Binding-site contacts:
Ligand atom N2 contacts residue VAL274 of chain 1.B at 3.5 Å (h-bond).
Ligand atom O7 contacts residue LEU394 of chain 1.B at 4.3 Å.
Ligand atom O7 contacts residue VAL274 of chain 1.B at 2.9 Å (h-bond).
Ligand atom O6 contacts residue GLU396 of chain 1.B at 4.0 Å.
Ligand atom O7 contacts residue GLY273 of chain 1.B at 3.2 Å.
Ligand atom C4 contacts residue LYS395 of chain 1.B at 4.1 Å.
Ligand atom O3 contacts residue LYS395 of chain 1.B at 4.2 Å.
Ligand atom C2 contacts residue ASN275 of chain 1.B at 2.6 Å.
Ligand atom O5 contacts residue ASN275 of chain 1.B at 2.5 Å (h-bond).
Ligand atom C7 contacts residue VAL274 of chain 1.B at 3.3 Å (hydrophobic).
Ligand atom N2 contacts residue GLY273 of chain 1.B at 4.4 Å.
Ligand atom C3 contacts residue LYS395 of chain 1.B at 4.3 Å.
Ligand atom C1 contacts residue ASN275 of chain 1.B at 1.4 Å.
Ligand atom C3 contacts residue LEU394 of chain 1.B at 4.2 Å (hydrophobic).
Ligand atom O4 contacts residue LYS395 of chain 1.B at 3.5 Å (salt-bridge).
Ligand atom C7 contacts residue LEU394 of chain 1.B at 4.3 Å (hydrophobic).
Ligand atom N2 contacts residue ASN275 of chain 1.B at 3.0 Å (h-bond).
Ligand atom N2 contacts residue LEU394 of chain 1.B at 3.3 Å (h-bond).
Ligand atom C5 contacts residue ASN275 of chain 1.B at 3.7 Å.
Ligand atom C7 contacts residue GLY273 of chain 1.B at 3.5 Å.
Ligand atom C2 contacts residue LEU394 of chain 1.B at 4.0 Å (hydrophobic).
Ligand atom C5 contacts residue LYS395 of chain 1.B at 3.9 Å.
Ligand atom C8 contacts residue VAL274 of chain 1.B at 4.5 Å (hydrophobic).
Ligand atom O7 contacts residue ARG270 of chain 1.B at 4.4 Å.
Ligand atom C3 contacts residue ASN275 of chain 1.B at 3.8 Å.
Ligand atom C1 contacts residue LEU394 of chain 1.B at 4.0 Å (hydrophobic).
Ligand atom C4 contacts residue ASN275 of chain 1.B at 4.3 Å.
Ligand atom C8 contacts residue GLY273 of chain 1.B at 3.2 Å.
Ligand atom C7 contacts residue ASN275 of chain 1.B at 4.0 Å.

A small-molecule ligand and the protein it binds are described below.
Small molecule (SMILES): CC(=O)N[C@H]1[C@H](O[C@H]2[C@H](O)[C@@H](NC(C)=O)CO[C@@H]2CO)O[C@H](CO)[C@@H](O[C@@H]2O[C@H](CO[C@H]3O[C@H](CO)[C@@H](O)[C@H](O)[C@@H]3O)[C@@H](O)[C@H](O)[C@@H]2O)[C@@H]1O

Sequence of chain 1.B:
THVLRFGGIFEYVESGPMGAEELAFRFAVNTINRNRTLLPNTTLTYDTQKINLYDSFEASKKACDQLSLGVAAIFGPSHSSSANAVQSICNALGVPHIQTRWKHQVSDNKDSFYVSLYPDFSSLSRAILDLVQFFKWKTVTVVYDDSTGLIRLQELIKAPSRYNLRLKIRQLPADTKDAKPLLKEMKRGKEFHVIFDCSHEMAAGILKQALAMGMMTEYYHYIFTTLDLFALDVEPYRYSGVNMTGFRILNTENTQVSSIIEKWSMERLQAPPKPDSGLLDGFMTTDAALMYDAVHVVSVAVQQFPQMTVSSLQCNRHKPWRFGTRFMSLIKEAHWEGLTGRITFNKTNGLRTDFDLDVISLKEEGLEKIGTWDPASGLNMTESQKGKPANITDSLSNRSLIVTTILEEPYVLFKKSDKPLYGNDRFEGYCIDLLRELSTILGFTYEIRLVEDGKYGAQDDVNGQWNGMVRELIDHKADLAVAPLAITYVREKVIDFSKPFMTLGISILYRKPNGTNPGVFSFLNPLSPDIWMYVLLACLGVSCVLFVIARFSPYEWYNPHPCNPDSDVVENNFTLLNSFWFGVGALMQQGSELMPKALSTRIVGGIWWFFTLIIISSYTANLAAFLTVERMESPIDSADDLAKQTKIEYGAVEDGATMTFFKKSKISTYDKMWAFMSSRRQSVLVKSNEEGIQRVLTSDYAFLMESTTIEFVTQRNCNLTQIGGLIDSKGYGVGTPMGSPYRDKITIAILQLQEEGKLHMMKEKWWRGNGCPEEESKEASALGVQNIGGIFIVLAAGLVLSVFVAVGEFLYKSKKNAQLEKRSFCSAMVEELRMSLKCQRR